Sequence of chain 1.A:
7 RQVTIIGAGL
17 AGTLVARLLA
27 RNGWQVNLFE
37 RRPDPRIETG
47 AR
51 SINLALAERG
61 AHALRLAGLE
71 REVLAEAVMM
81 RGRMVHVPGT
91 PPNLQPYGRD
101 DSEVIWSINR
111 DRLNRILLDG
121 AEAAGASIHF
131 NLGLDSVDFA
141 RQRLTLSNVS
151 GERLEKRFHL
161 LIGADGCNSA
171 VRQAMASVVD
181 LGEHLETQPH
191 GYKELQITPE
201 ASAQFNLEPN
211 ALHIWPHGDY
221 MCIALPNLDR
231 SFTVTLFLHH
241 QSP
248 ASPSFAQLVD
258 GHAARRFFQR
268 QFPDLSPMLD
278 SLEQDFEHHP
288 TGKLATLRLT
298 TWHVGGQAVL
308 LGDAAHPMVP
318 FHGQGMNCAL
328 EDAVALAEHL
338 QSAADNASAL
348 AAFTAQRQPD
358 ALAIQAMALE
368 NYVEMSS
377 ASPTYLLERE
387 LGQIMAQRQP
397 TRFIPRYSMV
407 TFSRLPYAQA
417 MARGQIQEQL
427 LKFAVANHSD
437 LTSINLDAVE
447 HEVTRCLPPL

Binding-site contacts:
Ligand atom C02 contacts residue PRO317 of chain 1.A at 3.4 Å (hydrophobic).
Ligand atom C01 contacts residue ILE223 of chain 1.A at 3.5 Å (hydrophobic).
Ligand atom O14 contacts residue ASN368 of chain 1.A at 3.1 Å (h-bond).
Ligand atom C03 contacts residue FAD1 of chain 1.C at 3.4 Å.
Ligand atom C12 contacts residue TYR97 of chain 1.A at 3.9 Å (hydrophobic).
Ligand atom C01 contacts residue PRO317 of chain 1.A at 3.5 Å (hydrophobic).
Ligand atom C04 contacts residue GLY320 of chain 1.A at 3.5 Å.
Ligand atom O14 contacts residue TYR403 of chain 1.A at 3.7 Å.
Ligand atom O13 contacts residue ARG83 of chain 1.A at 2.8 Å (salt-bridge).
Ligand atom O14 contacts residue MET372 of chain 1.A at 3.8 Å.
Ligand atom C08 contacts residue PRO317 of chain 1.A at 3.7 Å (hydrophobic).
Ligand atom C17 contacts residue ILE105 of chain 1.A at 3.8 Å (hydrophobic).
Ligand atom C15 contacts residue TYR403 of chain 1.A at 3.9 Å (hydrophobic).
Ligand atom C15 contacts residue TYR97 of chain 1.A at 3.6 Å (hydrophobic).
Ligand atom C01 contacts residue FAD1 of chain 1.C at 3.8 Å.
Ligand atom CL9 contacts residue ILE223 of chain 1.A at 3.9 Å.
Ligand atom O18 contacts residue GLY320 of chain 1.A at 3.3 Å.
Ligand atom O18 contacts residue ALA55 of chain 1.A at 3.6 Å.
Ligand atom C02 contacts residue ILE223 of chain 1.A at 3.9 Å (hydrophobic).
Ligand atom C12 contacts residue ASN368 of chain 1.A at 3.9 Å.
Ligand atom CL9 contacts residue MET221 of chain 1.A at 3.9 Å.
Ligand atom CL9 contacts residue PHE318 of chain 1.A at 4.0 Å.
Ligand atom O14 contacts residue ARG83 of chain 1.A at 2.7 Å (salt-bridge).
Ligand atom O18 contacts residue FAD1 of chain 1.C at 3.9 Å.
Ligand atom O16 contacts residue TYR403 of chain 1.A at 2.7 Å (h-bond).
Ligand atom C12 contacts residue ARG83 of chain 1.A at 3.2 Å.
Ligand atom C03 contacts residue GLY320 of chain 1.A at 3.5 Å.
Ligand atom O13 contacts residue TYR97 of chain 1.A at 2.9 Å (h-bond).
Ligand atom C11 contacts residue PHE318 of chain 1.A at 3.8 Å (hydrophobic).
Ligand atom C06 contacts residue PHE318 of chain 1.A at 3.6 Å (hydrophobic).
Ligand atom O18 contacts residue HIS319 of chain 1.A at 3.9 Å.
Ligand atom C03 contacts residue PRO317 of chain 1.A at 3.9 Å (hydrophobic).
Ligand atom C04 contacts residue HIS319 of chain 1.A at 4.0 Å.
Ligand atom O16 contacts residue TYR97 of chain 1.A at 3.5 Å (h-bond).
Ligand atom C17 contacts residue ALA55 of chain 1.A at 3.7 Å (hydrophobic).
Ligand atom C11 contacts residue ASN368 of chain 1.A at 3.6 Å.
Ligand atom C07 contacts residue MET372 of chain 1.A at 3.6 Å (hydrophobic).
Ligand atom C07 contacts residue PHE318 of chain 1.A at 3.4 Å (hydrophobic).
Ligand atom C12 contacts residue TYR403 of chain 1.A at 3.9 Å (hydrophobic).
Ligand atom C17 contacts residue LEU212 of chain 1.A at 3.8 Å (hydrophobic).

A protein and the small-molecule ligand that binds it are described below.
Small molecule (SMILES): Cc1cc2c(c(C)c1Cl)N(CC(=O)O)C(=O)CO2